Binding-site contacts:
Ligand atom F08 contacts residue PHE208 of chain 1.E at 3.2 Å.
Ligand atom C05 contacts residue GLY291 of chain 1.E at 4.0 Å.
Ligand atom C02 contacts residue GLU287 of chain 1.E at 3.6 Å.
Ligand atom C02 contacts residue ARG97 of chain 1.E at 3.8 Å.
Ligand atom C11 contacts residue PHE464 of chain 1.E at 3.7 Å (hydrophobic).
Ligand atom C16 contacts residue HEM1 of chain 1.V at 3.1 Å.
Ligand atom F08 contacts residue GLY291 of chain 1.E at 3.6 Å.
Ligand atom C06 contacts residue GLY291 of chain 1.E at 3.4 Å.
Ligand atom C04 contacts residue PHE107 of chain 1.E at 3.9 Å (hydrophobic).
Ligand atom C12 contacts residue THR295 of chain 1.E at 4.0 Å.
Ligand atom C02 contacts residue TRP93 of chain 1.E at 3.8 Å (hydrophobic).
Ligand atom N01 contacts residue GLU287 of chain 1.E at 3.4 Å.
Ligand atom C07 contacts residue TRP93 of chain 1.E at 3.7 Å (hydrophobic).
Ligand atom C04 contacts residue GLU287 of chain 1.E at 4.0 Å.
Ligand atom F08 contacts residue ALA290 of chain 1.E at 3.4 Å.
Ligand atom N01 contacts residue ARG97 of chain 1.E at 2.8 Å (salt-bridge).
Ligand atom C04 contacts residue TRP93 of chain 1.E at 3.5 Å (hydrophobic).
Ligand atom N15 contacts residue HEM1 of chain 1.V at 2.4 Å.
Ligand atom C10 contacts residue GLY291 of chain 1.E at 3.8 Å.
Ligand atom C07 contacts residue GLY291 of chain 1.E at 3.4 Å.
Ligand atom C13 contacts residue THR295 of chain 1.E at 3.6 Å.
Ligand atom C09 contacts residue ALA290 of chain 1.E at 3.8 Å (hydrophobic).
Ligand atom C07 contacts residue ALA290 of chain 1.E at 3.9 Å (hydrophobic).
Ligand atom C09 contacts residue GLY291 of chain 1.E at 3.8 Å.
Ligand atom C09 contacts residue TRP93 of chain 1.E at 3.6 Å (hydrophobic).
Ligand atom C03 contacts residue GLU287 of chain 1.E at 4.0 Å.
Ligand atom C13 contacts residue PHE107 of chain 1.E at 3.9 Å (hydrophobic).
Ligand atom C06 contacts residue TRP93 of chain 1.E at 4.0 Å (hydrophobic).
Ligand atom C03 contacts residue TRP93 of chain 1.E at 3.4 Å (hydrophobic).
Ligand atom N17 contacts residue THR295 of chain 1.E at 3.5 Å.
Ligand atom C11 contacts residue THR295 of chain 1.E at 3.9 Å.
Ligand atom C05 contacts residue TRP93 of chain 1.E at 4.0 Å (hydrophobic).
Ligand atom C05 contacts residue PHE107 of chain 1.E at 3.8 Å (hydrophobic).
Ligand atom C10 contacts residue THR295 of chain 1.E at 3.7 Å.
Ligand atom N01 contacts residue TRP237 of chain 1.E at 3.6 Å.
Ligand atom C12 contacts residue PHE464 of chain 1.E at 3.9 Å (hydrophobic).
Ligand atom C16 contacts residue GLY291 of chain 1.E at 3.6 Å.
Ligand atom C02 contacts residue TRP237 of chain 1.E at 3.9 Å (hydrophobic).
Ligand atom C16 contacts residue THR295 of chain 1.E at 3.9 Å.
Ligand atom C14 contacts residue HEM1 of chain 1.V at 3.1 Å.

Sequence of chain 1.E:
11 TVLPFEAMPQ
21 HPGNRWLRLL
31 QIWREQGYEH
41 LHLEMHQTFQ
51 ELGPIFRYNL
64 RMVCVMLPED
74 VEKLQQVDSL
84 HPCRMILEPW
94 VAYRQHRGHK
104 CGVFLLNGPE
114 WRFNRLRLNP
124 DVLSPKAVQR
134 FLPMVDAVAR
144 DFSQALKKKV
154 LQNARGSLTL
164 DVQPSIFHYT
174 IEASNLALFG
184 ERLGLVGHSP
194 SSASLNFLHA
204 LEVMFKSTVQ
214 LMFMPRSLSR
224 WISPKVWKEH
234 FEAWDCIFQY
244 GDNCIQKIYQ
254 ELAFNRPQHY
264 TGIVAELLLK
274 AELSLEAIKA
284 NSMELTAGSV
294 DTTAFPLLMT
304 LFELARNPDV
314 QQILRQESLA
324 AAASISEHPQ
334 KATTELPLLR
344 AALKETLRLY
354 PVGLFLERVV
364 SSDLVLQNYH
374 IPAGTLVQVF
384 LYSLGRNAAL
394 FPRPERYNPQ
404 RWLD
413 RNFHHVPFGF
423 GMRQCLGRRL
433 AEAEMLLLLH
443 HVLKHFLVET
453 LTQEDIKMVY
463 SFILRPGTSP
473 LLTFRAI

The protein below binds the small molecule below.
Small molecule (SMILES): N#Cc1ccc([C@H]2CCc3cncn32)c(F)c1